A protein and the small-molecule ligand that binds it are described below.
Small molecule (SMILES): CC(=O)N[C@@H]1[C@@H](O)[C@H](O)[C@@H](CO)O[C@H]1O

Sequence of chain 1.A:
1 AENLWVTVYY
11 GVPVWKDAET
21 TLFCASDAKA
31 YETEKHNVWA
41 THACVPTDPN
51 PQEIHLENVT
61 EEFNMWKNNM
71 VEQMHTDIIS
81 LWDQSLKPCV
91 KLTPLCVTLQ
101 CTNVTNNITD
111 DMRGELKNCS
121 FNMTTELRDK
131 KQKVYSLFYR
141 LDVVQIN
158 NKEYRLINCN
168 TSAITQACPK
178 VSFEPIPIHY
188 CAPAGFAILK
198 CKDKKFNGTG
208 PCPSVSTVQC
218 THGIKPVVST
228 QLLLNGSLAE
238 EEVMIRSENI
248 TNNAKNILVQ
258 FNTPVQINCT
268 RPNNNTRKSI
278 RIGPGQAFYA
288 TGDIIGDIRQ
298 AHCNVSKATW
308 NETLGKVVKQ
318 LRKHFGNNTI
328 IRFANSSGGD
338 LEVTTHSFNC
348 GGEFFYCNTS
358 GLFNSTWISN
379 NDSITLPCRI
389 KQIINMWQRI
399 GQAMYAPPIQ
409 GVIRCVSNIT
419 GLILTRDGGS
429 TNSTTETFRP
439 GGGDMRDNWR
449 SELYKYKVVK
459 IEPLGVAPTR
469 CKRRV

Binding-site contacts:
Ligand atom C3 contacts residue ASN204 of chain 1.A at 3.8 Å.
Ligand atom C4 contacts residue ASN204 of chain 1.A at 4.3 Å.
Ligand atom O5 contacts residue ASN204 of chain 1.A at 2.5 Å (h-bond).
Ligand atom C5 contacts residue THR206 of chain 1.A at 3.4 Å.
Ligand atom O6 contacts residue PRO208 of chain 1.A at 3.8 Å.
Ligand atom C6 contacts residue THR206 of chain 1.A at 3.2 Å.
Ligand atom C7 contacts residue ASN204 of chain 1.A at 4.0 Å.
Ligand atom N2 contacts residue GLU245 of chain 1.A at 4.1 Å.
Ligand atom C1 contacts residue THR206 of chain 1.A at 4.3 Å.
Ligand atom O6 contacts residue ASN204 of chain 1.A at 4.2 Å.
Ligand atom C1 contacts residue ASN204 of chain 1.A at 1.5 Å.
Ligand atom O5 contacts residue THR206 of chain 1.A at 3.4 Å (h-bond).
Ligand atom O7 contacts residue LYS202 of chain 1.A at 4.2 Å.
Ligand atom O5 contacts residue GLU245 of chain 1.A at 3.8 Å.
Ligand atom N2 contacts residue ASN204 of chain 1.A at 2.9 Å (h-bond).
Ligand atom C2 contacts residue ASN204 of chain 1.A at 2.5 Å.
Ligand atom C2 contacts residue GLU245 of chain 1.A at 4.0 Å.
Ligand atom O6 contacts residue THR206 of chain 1.A at 4.1 Å.
Ligand atom C3 contacts residue GLU245 of chain 1.A at 4.2 Å.
Ligand atom C6 contacts residue PRO208 of chain 1.A at 3.7 Å (hydrophobic).
Ligand atom C5 contacts residue GLU245 of chain 1.A at 4.0 Å.
Ligand atom C1 contacts residue GLU245 of chain 1.A at 3.1 Å.
Ligand atom C5 contacts residue ASN204 of chain 1.A at 3.8 Å.